Binding-site contacts:
Ligand atom C01 contacts residue ARG18 of chain 1.L at 4.0 Å.
Ligand atom C17 contacts residue TYR47 of chain 1.L at 3.4 Å (hydrophobic).
Ligand atom C15 contacts residue HIS64 of chain 1.L at 3.6 Å.
Ligand atom C10 contacts residue HIS59 of chain 1.L at 3.6 Å.
Ligand atom C12 contacts residue ILE58 of chain 1.L at 4.0 Å (hydrophobic).
Ligand atom C07 contacts residue TYR61 of chain 1.L at 4.0 Å (hydrophobic).
Ligand atom C12 contacts residue HIS59 of chain 1.L at 3.9 Å.
Ligand atom C09 contacts residue TYR47 of chain 1.L at 3.6 Å (hydrophobic).
Ligand atom C01 contacts residue TYR61 of chain 1.L at 3.9 Å (hydrophobic).
Ligand atom O16 contacts residue SER60 of chain 1.L at 2.9 Å (h-bond).
Ligand atom N08 contacts residue TYR47 of chain 1.L at 3.5 Å (h-bond).
Ligand atom C17 contacts residue TRP37 of chain 1.L at 3.5 Å (hydrophobic).
Ligand atom C14 contacts residue SER60 of chain 1.L at 4.1 Å.
Ligand atom C15 contacts residue TRP37 of chain 1.L at 3.9 Å (hydrophobic).
Ligand atom C14 contacts residue HIS59 of chain 1.L at 3.5 Å.
Ligand atom N03 contacts residue ASN16 of chain 1.L at 4.1 Å.
Ligand atom O04 contacts residue HIS64 of chain 1.L at 3.3 Å.
Ligand atom C10 contacts residue TYR47 of chain 1.L at 3.4 Å (hydrophobic).
Ligand atom C05 contacts residue TYR61 of chain 1.L at 4.0 Å (hydrophobic).
Ligand atom C02 contacts residue TYR61 of chain 1.L at 3.7 Å (hydrophobic).
Ligand atom C15 contacts residue TRP66 of chain 1.L at 3.7 Å (hydrophobic).
Ligand atom C15 contacts residue TYR47 of chain 1.L at 3.8 Å (hydrophobic).
Ligand atom C15 contacts residue SER60 of chain 1.L at 3.8 Å.
Ligand atom N03 contacts residue PHE40 of chain 1.L at 3.9 Å.
Ligand atom C09 contacts residue HIS59 of chain 1.L at 3.4 Å.
Ligand atom C14 contacts residue TRP66 of chain 1.L at 3.6 Å (hydrophobic).
Ligand atom C19 contacts residue TYR61 of chain 1.L at 4.0 Å (hydrophobic).
Ligand atom O16 contacts residue HIS64 of chain 1.L at 2.6 Å (h-bond).
Ligand atom N03 contacts residue HIS64 of chain 1.L at 3.8 Å.
Ligand atom O16 contacts residue TRP37 of chain 1.L at 3.9 Å.
Ligand atom C14 contacts residue TYR47 of chain 1.L at 3.5 Å (hydrophobic).
Ligand atom C06 contacts residue TRP37 of chain 1.L at 4.1 Å (hydrophobic).
Ligand atom O16 contacts residue TYR61 of chain 1.L at 3.7 Å.
Ligand atom N11 contacts residue HIS59 of chain 1.L at 2.9 Å (h-bond).
Ligand atom O04 contacts residue TYR61 of chain 1.L at 3.7 Å.
Ligand atom O04 contacts residue PHE40 of chain 1.L at 3.7 Å.
Ligand atom C17 contacts residue HIS64 of chain 1.L at 3.8 Å.
Ligand atom O18 contacts residue TYR61 of chain 1.L at 3.9 Å.
Ligand atom O13 contacts residue TYR47 of chain 1.L at 2.7 Å (h-bond).
Ligand atom N03 contacts residue TYR61 of chain 1.L at 3.6 Å.

This protein binds this small molecule.
Small molecule (SMILES): CNC(=O)[C@@H]1C[C@@H](O)CN1C(=O)Cc1cc(C)no1

Sequence of chain 1.L:
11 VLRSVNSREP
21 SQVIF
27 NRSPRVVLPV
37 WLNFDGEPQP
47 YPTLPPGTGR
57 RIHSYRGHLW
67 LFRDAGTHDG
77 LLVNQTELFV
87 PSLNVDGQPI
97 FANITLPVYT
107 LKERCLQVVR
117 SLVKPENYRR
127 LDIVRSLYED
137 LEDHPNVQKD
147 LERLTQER